This protein binds this small molecule.
Small molecule (SMILES): NC[C@H]1O[C@H](O[C@H]2[C@H](O)[C@@H](O[C@H]3O[C@H](CO)[C@@H](O)[C@H](N)[C@H]3O)[C@H](N)C[C@@H]2N)[C@H](N)[C@@H](O)[C@@H]1O

Sequence of chain 1.F:
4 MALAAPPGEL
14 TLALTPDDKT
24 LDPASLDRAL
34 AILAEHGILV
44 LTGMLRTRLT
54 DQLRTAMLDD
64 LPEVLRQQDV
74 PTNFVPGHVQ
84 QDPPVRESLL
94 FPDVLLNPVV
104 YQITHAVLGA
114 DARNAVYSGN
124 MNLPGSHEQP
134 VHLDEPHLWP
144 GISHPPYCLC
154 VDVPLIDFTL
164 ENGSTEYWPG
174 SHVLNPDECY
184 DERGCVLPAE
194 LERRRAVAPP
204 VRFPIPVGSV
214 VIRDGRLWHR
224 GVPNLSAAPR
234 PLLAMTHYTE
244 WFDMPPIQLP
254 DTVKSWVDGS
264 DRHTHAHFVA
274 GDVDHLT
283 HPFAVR

Binding-site contacts:
Ligand atom C6 contacts residue THR239 of chain 1.F at 3.8 Å.
Ligand atom O7 contacts residue ASN76 of chain 1.F at 3.2 Å (h-bond).
Ligand atom C9 contacts residue ASP137 of chain 1.F at 3.5 Å.
Ligand atom N2 contacts residue VAL119 of chain 1.F at 3.7 Å.
Ligand atom C2 contacts residue PHE285 of chain 1.F at 3.6 Å (hydrophobic).
Ligand atom N2 contacts residue PHE285 of chain 1.F at 3.2 Å.
Ligand atom O8 contacts residue ASN123 of chain 1.F at 3.2 Å (h-bond).
Ligand atom O10 contacts residue VAL287 of chain 1.F at 3.7 Å.
Ligand atom C18 contacts residue ARG186 of chain 1.F at 3.6 Å.
Ligand atom O15 contacts residue ARG186 of chain 1.F at 3.3 Å.
Ligand atom O5 contacts residue ASP137 of chain 1.F at 3.3 Å (salt-bridge).
Ligand atom C3 contacts residue GLN83 of chain 1.F at 3.3 Å.
Ligand atom N3 contacts residue GLU138 of chain 1.F at 3.0 Å (salt-bridge).
Ligand atom N6 contacts residue ASN76 of chain 1.F at 3.6 Å (h-bond).
Ligand atom N6 contacts residue VAL287 of chain 1.F at 3.5 Å.
Ligand atom C4 contacts residue ASN123 of chain 1.F at 3.8 Å.
Ligand atom C7 contacts residue GLU138 of chain 1.F at 3.4 Å.
Ligand atom C13 contacts residue GLU138 of chain 1.F at 3.6 Å.
Ligand atom C11 contacts residue PHE285 of chain 1.F at 3.2 Å (hydrophobic).
Ligand atom O8 contacts residue GLN83 of chain 1.F at 3.0 Å (h-bond).
Ligand atom C8 contacts residue ASP137 of chain 1.F at 3.5 Å.
Ligand atom O7 contacts residue GLN83 of chain 1.F at 2.4 Å (h-bond).
Ligand atom O15 contacts residue GLU185 of chain 1.F at 2.6 Å (salt-bridge).
Ligand atom C12 contacts residue GLU138 of chain 1.F at 3.3 Å.
Ligand atom C1 contacts residue ASP137 of chain 1.F at 3.6 Å.
Ligand atom C13 contacts residue ASP137 of chain 1.F at 3.4 Å.
Ligand atom O7 contacts residue PHE285 of chain 1.F at 3.5 Å (h-bond).
Ligand atom C14 contacts residue GLU138 of chain 1.F at 3.8 Å.
Ligand atom N6 contacts residue PHE285 of chain 1.F at 3.1 Å (h-bond).
Ligand atom O10 contacts residue ASP137 of chain 1.F at 2.7 Å (salt-bridge).
Ligand atom O12 contacts residue ASP137 of chain 1.F at 3.5 Å (salt-bridge).
Ligand atom C8 contacts residue GLU138 of chain 1.F at 3.5 Å.
Ligand atom O9 contacts residue PHE285 of chain 1.F at 3.2 Å (h-bond).
Ligand atom O11 contacts residue ASP137 of chain 1.F at 3.8 Å.
Ligand atom C12 contacts residue PHE285 of chain 1.F at 3.5 Å (hydrophobic).
Ligand atom O7 contacts residue ASN123 of chain 1.F at 3.1 Å (h-bond).
Ligand atom C3 contacts residue PHE285 of chain 1.F at 3.2 Å (hydrophobic).
Ligand atom N1 contacts residue ASP137 of chain 1.F at 3.0 Å (salt-bridge).
Ligand atom O13 contacts residue GLU138 of chain 1.F at 3.2 Å (salt-bridge).
Ligand atom N1 contacts residue CYS153 of chain 1.F at 3.1 Å (h-bond).